This small molecule binds to this protein.
Small molecule (SMILES): CC(=O)N[C@@H]1[C@@H](O)[C@H](O)[C@@H](CO)O[C@H]1O

Sequence of chain 3.A:
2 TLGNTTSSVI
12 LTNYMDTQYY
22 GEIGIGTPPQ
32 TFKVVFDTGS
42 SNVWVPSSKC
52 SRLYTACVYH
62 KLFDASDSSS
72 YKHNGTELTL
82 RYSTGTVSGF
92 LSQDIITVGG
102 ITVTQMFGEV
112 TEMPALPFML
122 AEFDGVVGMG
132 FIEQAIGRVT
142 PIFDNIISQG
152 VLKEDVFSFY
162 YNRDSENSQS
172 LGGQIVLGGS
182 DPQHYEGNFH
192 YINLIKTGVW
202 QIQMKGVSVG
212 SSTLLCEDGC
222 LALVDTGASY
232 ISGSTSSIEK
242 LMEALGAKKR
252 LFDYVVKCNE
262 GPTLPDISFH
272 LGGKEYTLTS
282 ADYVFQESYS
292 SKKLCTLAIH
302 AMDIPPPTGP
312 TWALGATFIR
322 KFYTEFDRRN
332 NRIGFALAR

Binding-site contacts:
Ligand atom C4 contacts residue ASN75 of chain 3.A at 4.2 Å.
Ligand atom C3 contacts residue ASN75 of chain 3.A at 3.8 Å.
Ligand atom N2 contacts residue ASN75 of chain 3.A at 3.0 Å (h-bond).
Ligand atom O7 contacts residue ASN75 of chain 3.A at 3.5 Å (h-bond).
Ligand atom C1 contacts residue ASN75 of chain 3.A at 1.4 Å.
Ligand atom O5 contacts residue MET107 of chain 3.A at 4.0 Å.
Ligand atom O5 contacts residue ASN75 of chain 3.A at 2.3 Å (h-bond).
Ligand atom C2 contacts residue THR77 of chain 3.A at 4.5 Å.
Ligand atom C5 contacts residue ASN75 of chain 3.A at 3.6 Å.
Ligand atom C2 contacts residue ASN75 of chain 3.A at 2.4 Å.
Ligand atom C7 contacts residue ASN75 of chain 3.A at 3.5 Å.
Ligand atom C1 contacts residue THR77 of chain 3.A at 4.0 Å.
Ligand atom C8 contacts residue ASN75 of chain 3.A at 3.2 Å.
Ligand atom N2 contacts residue THR77 of chain 3.A at 4.0 Å.
Ligand atom O7 contacts residue HIS74 of chain 3.A at 4.0 Å.